The protein below binds the small molecule below.
Small molecule (SMILES): CC(C)=CCC/C(C)=C/CC/C(C)=C/CCN(C)CCO[P](=O)(O)OP(=O)(O)O

Binding-site contacts:
Ligand atom C12 contacts residue TRP275 of chain 1.D at 3.7 Å (hydrophobic).
Ligand atom C4 contacts residue ALA9 of chain 1.N at 3.9 Å (hydrophobic).
Ligand atom O2A contacts residue LYS164 of chain 1.C at 3.1 Å (salt-bridge).
Ligand atom O1A contacts residue ARG263 of chain 1.D at 3.0 Å (salt-bridge).
Ligand atom C14 contacts residue ILE10 of chain 1.N at 3.6 Å (hydrophobic).
Ligand atom C12 contacts residue CYS225 of chain 1.D at 3.9 Å (hydrophobic).
Ligand atom O3B contacts residue TYR272 of chain 1.D at 3.3 Å (h-bond).
Ligand atom C10 contacts residue TYR272 of chain 1.D at 3.7 Å (hydrophobic).
Ligand atom C5 contacts residue TYR166 of chain 1.C at 3.5 Å (hydrophobic).
Ligand atom C20 contacts residue THR127 of chain 1.D at 3.7 Å.
Ligand atom C12 contacts residue ARG173 of chain 1.D at 3.8 Å.
Ligand atom C7 contacts residue GLN212 of chain 1.D at 4.0 Å.
Ligand atom C16 contacts residue TYR176 of chain 1.D at 3.8 Å (hydrophobic).
Ligand atom C2 contacts residue TYR166 of chain 1.C at 3.6 Å (hydrophobic).
Ligand atom O1A contacts residue LYS198 of chain 1.C at 3.8 Å.
Ligand atom C14 contacts residue ARG173 of chain 1.D at 3.6 Å.
Ligand atom O2B contacts residue HIS219 of chain 1.D at 2.6 Å (h-bond).
Ligand atom C15 contacts residue ARG173 of chain 1.D at 3.8 Å.
Ligand atom C15 contacts residue TYR176 of chain 1.D at 3.8 Å (hydrophobic).
Ligand atom PB contacts residue ARG263 of chain 1.D at 3.6 Å.
Ligand atom C8 contacts residue GLY221 of chain 1.D at 3.9 Å.
Ligand atom C10 contacts residue TRP275 of chain 1.D at 3.4 Å (hydrophobic).
Ligand atom N3 contacts residue TYR166 of chain 1.C at 3.8 Å.
Ligand atom C19 contacts residue TYR126 of chain 1.D at 3.7 Å (hydrophobic).
Ligand atom O3A contacts residue ARG263 of chain 1.D at 3.8 Å.
Ligand atom O1B contacts residue ARG263 of chain 1.D at 3.2 Å (salt-bridge).
Ligand atom C11 contacts residue ARG173 of chain 1.D at 3.6 Å.
Ligand atom C6 contacts residue HIS219 of chain 1.D at 3.6 Å.
Ligand atom O2B contacts residue TYR272 of chain 1.D at 3.7 Å.
Ligand atom C1 contacts residue TYR200 of chain 1.C at 3.4 Å (hydrophobic).
Ligand atom C9 contacts residue TRP275 of chain 1.D at 3.8 Å (hydrophobic).
Ligand atom C18 contacts residue TYR126 of chain 1.D at 3.7 Å (hydrophobic).
Ligand atom O1A contacts residue TYR200 of chain 1.C at 3.4 Å (h-bond).
Ligand atom O2B contacts residue ARG263 of chain 1.D at 3.3 Å (salt-bridge).
Ligand atom C9 contacts residue GLY221 of chain 1.D at 4.0 Å.
Ligand atom PA contacts residue ARG263 of chain 1.D at 3.9 Å.
Ligand atom C17 contacts residue TYR126 of chain 1.D at 3.9 Å (hydrophobic).
Ligand atom O1B contacts residue LYS266 of chain 1.D at 2.8 Å (salt-bridge).
Ligand atom C13 contacts residue ARG173 of chain 1.D at 3.8 Å.
Ligand atom C1 contacts residue HIS201 of chain 1.C at 3.8 Å.

Sequence of chain 1.N:
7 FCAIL

Sequence of chain 1.D:
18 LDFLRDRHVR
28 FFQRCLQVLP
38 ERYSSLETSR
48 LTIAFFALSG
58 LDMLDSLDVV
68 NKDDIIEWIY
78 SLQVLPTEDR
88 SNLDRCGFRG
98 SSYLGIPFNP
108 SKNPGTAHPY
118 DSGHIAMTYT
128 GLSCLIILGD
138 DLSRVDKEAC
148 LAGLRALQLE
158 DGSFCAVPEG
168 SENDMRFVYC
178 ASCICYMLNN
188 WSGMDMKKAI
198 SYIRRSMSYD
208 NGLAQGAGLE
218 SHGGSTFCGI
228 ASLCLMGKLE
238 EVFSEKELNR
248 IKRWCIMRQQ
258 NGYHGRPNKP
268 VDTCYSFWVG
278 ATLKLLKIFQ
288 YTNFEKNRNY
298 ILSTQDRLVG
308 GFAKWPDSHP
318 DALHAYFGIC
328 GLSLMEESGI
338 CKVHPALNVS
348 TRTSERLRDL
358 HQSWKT

Sequence of chain 1.C:
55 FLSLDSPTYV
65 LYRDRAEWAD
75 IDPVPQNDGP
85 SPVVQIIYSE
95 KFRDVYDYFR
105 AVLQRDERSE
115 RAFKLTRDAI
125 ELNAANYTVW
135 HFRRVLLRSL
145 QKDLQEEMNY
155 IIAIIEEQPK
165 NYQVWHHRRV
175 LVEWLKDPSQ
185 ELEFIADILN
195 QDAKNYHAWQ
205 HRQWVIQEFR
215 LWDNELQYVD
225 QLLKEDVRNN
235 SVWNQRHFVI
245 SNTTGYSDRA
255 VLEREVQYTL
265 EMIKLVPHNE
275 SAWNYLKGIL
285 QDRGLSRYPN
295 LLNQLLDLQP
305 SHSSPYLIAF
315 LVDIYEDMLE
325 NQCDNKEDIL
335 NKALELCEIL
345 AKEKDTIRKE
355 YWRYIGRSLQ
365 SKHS